Sequence of chain 1.B:
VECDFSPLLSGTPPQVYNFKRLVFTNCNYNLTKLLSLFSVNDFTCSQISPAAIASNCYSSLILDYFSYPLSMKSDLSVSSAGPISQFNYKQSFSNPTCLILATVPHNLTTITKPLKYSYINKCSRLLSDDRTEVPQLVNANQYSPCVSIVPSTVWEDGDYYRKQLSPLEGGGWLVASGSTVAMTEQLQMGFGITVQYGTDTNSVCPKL

A protein and the small-molecule ligand that binds it are described below.
Small molecule (SMILES): CC(=O)N[C@@H]1[C@@H](O)[C@H](O)[C@@H](CO)O[C@H]1O

Binding-site contacts:
Ligand atom C1 contacts residue THR46 of chain 1.B at 3.9 Å.
Ligand atom O5 contacts residue THR46 of chain 1.B at 3.5 Å (h-bond).
Ligand atom C3 contacts residue ASN44 of chain 1.B at 3.8 Å.
Ligand atom C6 contacts residue LYS47 of chain 1.B at 3.6 Å.
Ligand atom C7 contacts residue ASN44 of chain 1.B at 3.2 Å.
Ligand atom C8 contacts residue LEU222 of chain 1.B at 3.6 Å (hydrophobic).
Ligand atom O5 contacts residue ASN44 of chain 1.B at 2.4 Å (h-bond).
Ligand atom C8 contacts residue LYS221 of chain 1.B at 3.2 Å.
Ligand atom C5 contacts residue LYS47 of chain 1.B at 4.2 Å.
Ligand atom C8 contacts residue ASN44 of chain 1.B at 4.4 Å.
Ligand atom C6 contacts residue THR46 of chain 1.B at 3.7 Å.
Ligand atom O7 contacts residue ASN44 of chain 1.B at 3.0 Å (h-bond).
Ligand atom O5 contacts residue LYS47 of chain 1.B at 3.6 Å.
Ligand atom O6 contacts residue LYS47 of chain 1.B at 4.0 Å.
Ligand atom C7 contacts residue LYS221 of chain 1.B at 3.9 Å.
Ligand atom C5 contacts residue THR46 of chain 1.B at 3.4 Å.
Ligand atom C5 contacts residue ASN44 of chain 1.B at 3.7 Å.
Ligand atom C2 contacts residue ASN44 of chain 1.B at 2.5 Å.
Ligand atom C4 contacts residue ASN44 of chain 1.B at 4.2 Å.
Ligand atom O7 contacts residue LYS221 of chain 1.B at 3.3 Å.
Ligand atom C1 contacts residue ASN44 of chain 1.B at 1.4 Å.
Ligand atom N2 contacts residue ASN44 of chain 1.B at 2.9 Å (h-bond).
Ligand atom C1 contacts residue LYS47 of chain 1.B at 4.4 Å.